The small molecule below binds the protein below.
Small molecule (SMILES): O=c1ccn([C@@H]2O[C@H](CO[P](=O)(O)O[P](=O)(O)O[C@H]3O[C@H](CO)[C@H](O)[C@H](O)[C@H]3O)[C@@H](O)[C@H]2O)c(=O)[nH]1

Sequence of chain 1.A:
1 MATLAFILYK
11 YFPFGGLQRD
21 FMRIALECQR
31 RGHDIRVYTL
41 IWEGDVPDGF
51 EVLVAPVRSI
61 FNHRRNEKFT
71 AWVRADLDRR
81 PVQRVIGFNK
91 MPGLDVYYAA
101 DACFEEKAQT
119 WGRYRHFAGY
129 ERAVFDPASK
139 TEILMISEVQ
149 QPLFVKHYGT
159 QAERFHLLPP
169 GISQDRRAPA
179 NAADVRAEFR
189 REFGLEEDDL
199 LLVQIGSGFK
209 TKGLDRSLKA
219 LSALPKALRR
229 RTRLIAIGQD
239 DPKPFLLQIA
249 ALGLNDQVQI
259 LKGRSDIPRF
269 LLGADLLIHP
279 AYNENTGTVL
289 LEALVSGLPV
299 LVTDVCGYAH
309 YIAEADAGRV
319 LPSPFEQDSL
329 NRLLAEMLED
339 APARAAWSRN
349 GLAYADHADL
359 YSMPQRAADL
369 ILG

Binding-site contacts:
Ligand atom C6 contacts residue PHE14 of chain 1.A at 3.6 Å (hydrophobic).
Ligand atom O3D contacts residue ARG19 of chain 1.A at 3.1 Å (salt-bridge).
Ligand atom O6' contacts residue LEU17 of chain 1.A at 3.6 Å (h-bond).
Ligand atom O4' contacts residue THR284 of chain 1.A at 3.1 Å (h-bond).
Ligand atom N3 contacts residue ARG262 of chain 1.A at 2.8 Å (salt-bridge).
Ligand atom PA contacts residue THR286 of chain 1.A at 3.5 Å.
Ligand atom O2A contacts residue THR286 of chain 1.A at 3.3 Å (h-bond).
Ligand atom C5D contacts residue GLY16 of chain 1.A at 3.5 Å.
Ligand atom O4 contacts residue ARG262 of chain 1.A at 2.9 Å (salt-bridge).
Ligand atom C3D contacts residue GLU290 of chain 1.A at 3.5 Å.
Ligand atom O5D contacts residue GLY16 of chain 1.A at 3.3 Å.
Ligand atom O1A contacts residue THR286 of chain 1.A at 2.9 Å (h-bond).
Ligand atom O5' contacts residue LEU17 of chain 1.A at 3.3 Å (h-bond).
Ligand atom C4' contacts residue THR284 of chain 1.A at 2.7 Å.
Ligand atom C2 contacts residue ILE265 of chain 1.A at 3.5 Å (hydrophobic).
Ligand atom O1B contacts residue LYS210 of chain 1.A at 2.7 Å (salt-bridge).
Ligand atom O4 contacts residue GLY261 of chain 1.A at 3.2 Å.
Ligand atom O3' contacts residue GLU282 of chain 1.A at 2.5 Å (salt-bridge).
Ligand atom O3A contacts residue LYS210 of chain 1.A at 3.2 Å (salt-bridge).
Ligand atom O3' contacts residue ASN283 of chain 1.A at 3.1 Å (h-bond).
Ligand atom PB contacts residue LYS210 of chain 1.A at 3.6 Å.
Ligand atom O2D contacts residue ARG174 of chain 1.A at 3.1 Å (salt-bridge).
Ligand atom N3 contacts residue ILE265 of chain 1.A at 3.4 Å.
Ligand atom O2B contacts residue GLY16 of chain 1.A at 3.0 Å (h-bond).
Ligand atom O4' contacts residue ASN283 of chain 1.A at 3.2 Å (h-bond).
Ligand atom O4 contacts residue ILE235 of chain 1.A at 3.4 Å.
Ligand atom O3B contacts residue GLY16 of chain 1.A at 3.5 Å.
Ligand atom O2D contacts residue GLU290 of chain 1.A at 2.5 Å (salt-bridge).
Ligand atom N3 contacts residue PHE14 of chain 1.A at 3.4 Å.
Ligand atom O2A contacts residue VAL287 of chain 1.A at 3.1 Å (h-bond).
Ligand atom O2 contacts residue ARG174 of chain 1.A at 3.3 Å (salt-bridge).
Ligand atom O3' contacts residue THR284 of chain 1.A at 2.9 Å (h-bond).
Ligand atom O3D contacts residue GLU290 of chain 1.A at 2.6 Å (salt-bridge).
Ligand atom C3' contacts residue GLU282 of chain 1.A at 3.2 Å.
Ligand atom O4' contacts residue ILE144 of chain 1.A at 3.5 Å.
Ligand atom O4' contacts residue ALA100 of chain 1.A at 3.0 Å (h-bond).
Ligand atom O2' contacts residue GLU282 of chain 1.A at 3.0 Å (salt-bridge).
Ligand atom O6' contacts residue ASP20 of chain 1.A at 2.7 Å (salt-bridge).
Ligand atom C6' contacts residue ASP20 of chain 1.A at 3.1 Å.
Ligand atom C2D contacts residue GLU290 of chain 1.A at 3.3 Å.